Binding-site contacts:
Ligand atom C7 contacts residue ASN223 of chain 1.D at 3.1 Å.
Ligand atom N2 contacts residue ASN223 of chain 1.D at 2.9 Å (h-bond).
Ligand atom O5 contacts residue ASN223 of chain 1.D at 2.3 Å (h-bond).
Ligand atom C3 contacts residue ASN223 of chain 1.D at 3.8 Å.
Ligand atom O7 contacts residue ASN223 of chain 1.D at 2.8 Å (h-bond).
Ligand atom C8 contacts residue ASN223 of chain 1.D at 4.4 Å.
Ligand atom C2 contacts residue ASN223 of chain 1.D at 2.4 Å.
Ligand atom C4 contacts residue ASN223 of chain 1.D at 4.2 Å.
Ligand atom C5 contacts residue ASN223 of chain 1.D at 3.6 Å.
Ligand atom C1 contacts residue ASN223 of chain 1.D at 1.4 Å.

Sequence of chain 1.D:
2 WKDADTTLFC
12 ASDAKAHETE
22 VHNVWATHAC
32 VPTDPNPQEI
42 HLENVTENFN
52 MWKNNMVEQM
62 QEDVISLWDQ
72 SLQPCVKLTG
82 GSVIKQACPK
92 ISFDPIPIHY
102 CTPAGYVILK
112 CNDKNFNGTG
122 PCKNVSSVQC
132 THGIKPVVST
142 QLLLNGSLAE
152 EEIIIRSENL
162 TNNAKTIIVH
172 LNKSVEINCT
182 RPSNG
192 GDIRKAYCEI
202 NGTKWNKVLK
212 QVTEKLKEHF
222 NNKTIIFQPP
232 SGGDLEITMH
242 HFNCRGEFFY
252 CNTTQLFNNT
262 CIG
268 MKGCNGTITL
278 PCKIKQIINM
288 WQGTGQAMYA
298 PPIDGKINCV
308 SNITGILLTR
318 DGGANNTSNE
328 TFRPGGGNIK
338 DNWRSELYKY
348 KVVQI

The small molecule below binds the protein below.
Small molecule (SMILES): CC(=O)N[C@@H]1[C@@H](O)[C@H](O)[C@@H](CO)O[C@H]1O